Sequence of chain 2.B:
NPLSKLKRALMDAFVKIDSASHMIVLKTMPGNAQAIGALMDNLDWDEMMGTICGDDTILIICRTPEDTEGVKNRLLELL

Binding-site contacts:
Ligand atom NE contacts residue LEU47 of chain 2.B at 4.3 Å.
Ligand atom NH2 contacts residue ASP50 of chain 2.B at 3.7 Å.
Ligand atom NE contacts residue ASP48 of chain 2.B at 3.7 Å.
Ligand atom NH1 contacts residue LYS20 of chain 2.A at 4.2 Å.

Sequence of chain 2.A:
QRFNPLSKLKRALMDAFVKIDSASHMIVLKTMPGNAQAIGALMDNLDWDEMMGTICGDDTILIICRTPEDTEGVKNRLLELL

The small molecule below binds the protein below.
Small molecule (SMILES): NC(=[NH2+])NCCC[C@H](N)C(=O)O